Sequence of chain 1.A:
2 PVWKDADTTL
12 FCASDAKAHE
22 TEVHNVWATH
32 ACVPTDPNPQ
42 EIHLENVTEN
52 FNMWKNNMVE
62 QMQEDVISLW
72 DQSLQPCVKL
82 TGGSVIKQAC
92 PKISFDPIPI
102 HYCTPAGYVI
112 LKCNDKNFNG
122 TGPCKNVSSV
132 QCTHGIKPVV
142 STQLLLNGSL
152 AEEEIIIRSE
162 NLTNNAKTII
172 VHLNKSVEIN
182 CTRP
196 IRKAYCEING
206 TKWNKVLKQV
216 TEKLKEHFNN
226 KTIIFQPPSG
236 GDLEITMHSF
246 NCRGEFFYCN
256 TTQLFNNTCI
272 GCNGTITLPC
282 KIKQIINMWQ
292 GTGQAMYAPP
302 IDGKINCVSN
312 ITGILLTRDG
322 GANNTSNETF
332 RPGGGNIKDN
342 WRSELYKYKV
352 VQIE

This protein binds this small molecule.
Small molecule (SMILES): CC(=O)N[C@@H]1[C@@H](O)[C@H](O)[C@@H](CO)O[C@H]1O

Binding-site contacts:
Ligand atom C6 contacts residue GLU179 of chain 1.A at 4.5 Å.
Ligand atom C7 contacts residue LEU151 of chain 1.A at 4.3 Å (hydrophobic).
Ligand atom C7 contacts residue SER177 of chain 1.A at 3.9 Å.
Ligand atom C7 contacts residue ASN311 of chain 1.A at 3.2 Å.
Ligand atom C8 contacts residue GLY149 of chain 1.A at 4.3 Å.
Ligand atom O5 contacts residue ASN311 of chain 1.A at 2.4 Å (h-bond).
Ligand atom C5 contacts residue ASN311 of chain 1.A at 3.7 Å.
Ligand atom C1 contacts residue ASN311 of chain 1.A at 1.5 Å.
Ligand atom C4 contacts residue ASN311 of chain 1.A at 4.3 Å.
Ligand atom O7 contacts residue SER177 of chain 1.A at 2.8 Å (h-bond).
Ligand atom N2 contacts residue ASN311 of chain 1.A at 2.9 Å (h-bond).
Ligand atom C3 contacts residue ASN311 of chain 1.A at 3.9 Å.
Ligand atom C2 contacts residue ASN311 of chain 1.A at 2.5 Å.
Ligand atom O7 contacts residue LEU151 of chain 1.A at 3.8 Å.
Ligand atom C8 contacts residue ASN311 of chain 1.A at 4.4 Å.
Ligand atom C8 contacts residue LEU151 of chain 1.A at 4.1 Å (hydrophobic).
Ligand atom O7 contacts residue ASN311 of chain 1.A at 3.2 Å (h-bond).